This protein binds this small molecule.
Small molecule (SMILES): CC(=O)N[C@H]1[C@H](O[C@H]2[C@H](O)[C@@H](NC(C)=O)CO[C@@H]2CO)O[C@H](CO)[C@@H](O)[C@@H]1O

Sequence of chain 1.C:
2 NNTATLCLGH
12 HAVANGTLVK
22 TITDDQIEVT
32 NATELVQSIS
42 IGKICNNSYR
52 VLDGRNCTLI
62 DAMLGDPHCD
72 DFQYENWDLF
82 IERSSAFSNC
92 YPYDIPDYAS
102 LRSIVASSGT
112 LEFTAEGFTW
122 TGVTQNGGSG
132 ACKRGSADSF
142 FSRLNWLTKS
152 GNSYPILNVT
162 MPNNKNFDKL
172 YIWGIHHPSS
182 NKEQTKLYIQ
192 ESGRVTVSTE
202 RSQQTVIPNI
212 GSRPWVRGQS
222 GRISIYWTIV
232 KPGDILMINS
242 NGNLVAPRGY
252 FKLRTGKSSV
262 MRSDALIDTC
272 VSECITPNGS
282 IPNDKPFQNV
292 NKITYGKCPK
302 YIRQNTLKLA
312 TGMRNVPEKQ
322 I

Binding-site contacts:
Ligand atom C1 contacts residue SER86 of chain 1.C at 4.4 Å.
Ligand atom C5 contacts residue ASN57 of chain 1.C at 3.6 Å.
Ligand atom N2 contacts residue ASN57 of chain 1.C at 2.9 Å (h-bond).
Ligand atom C8 contacts residue ARG56 of chain 1.C at 3.7 Å.
Ligand atom C7 contacts residue ASN57 of chain 1.C at 3.6 Å.
Ligand atom C6 contacts residue SER86 of chain 1.C at 4.3 Å.
Ligand atom O5 contacts residue PHE88 of chain 1.C at 4.5 Å.
Ligand atom O5 contacts residue SER86 of chain 1.C at 4.1 Å.
Ligand atom C5 contacts residue SER86 of chain 1.C at 4.5 Å.
Ligand atom O3 contacts residue ASN57 of chain 1.C at 4.5 Å.
Ligand atom O7 contacts residue ASN57 of chain 1.C at 3.9 Å.
Ligand atom C1 contacts residue ASN57 of chain 1.C at 1.4 Å.
Ligand atom C2 contacts residue ASN57 of chain 1.C at 2.4 Å.
Ligand atom O5 contacts residue ASN57 of chain 1.C at 2.4 Å (h-bond).
Ligand atom C3 contacts residue ASN57 of chain 1.C at 3.7 Å.
Ligand atom C6 contacts residue ASN57 of chain 1.C at 4.5 Å.
Ligand atom C4 contacts residue ASN57 of chain 1.C at 4.2 Å.